The small molecule below binds the protein below.
Small molecule (SMILES): Cc1cc(CCCOc2c(C)cc(-c3noc(C(F)(F)F)n3)cc2C)on1

Sequence of chain 29.A:
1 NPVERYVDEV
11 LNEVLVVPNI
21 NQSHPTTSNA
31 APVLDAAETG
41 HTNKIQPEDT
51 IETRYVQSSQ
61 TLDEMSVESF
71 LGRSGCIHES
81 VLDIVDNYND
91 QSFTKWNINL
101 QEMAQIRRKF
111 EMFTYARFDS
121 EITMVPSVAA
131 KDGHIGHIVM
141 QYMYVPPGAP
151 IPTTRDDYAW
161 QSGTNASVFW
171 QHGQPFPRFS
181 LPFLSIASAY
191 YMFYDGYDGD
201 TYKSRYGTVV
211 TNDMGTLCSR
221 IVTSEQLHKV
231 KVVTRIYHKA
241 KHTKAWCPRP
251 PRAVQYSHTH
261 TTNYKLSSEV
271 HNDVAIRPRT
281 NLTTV

Binding-site contacts:
Ligand atom N1A contacts residue LEU217 of chain 29.A at 3.3 Å.
Ligand atom C2B contacts residue ILE98 of chain 29.A at 3.7 Å (hydrophobic).
Ligand atom F1 contacts residue PHE179 of chain 29.A at 3.8 Å.
Ligand atom C3A contacts residue PHE179 of chain 29.A at 3.1 Å (hydrophobic).
Ligand atom F2 contacts residue TYR142 of chain 29.A at 2.8 Å.
Ligand atom N1A contacts residue MET124 of chain 29.A at 3.5 Å.
Ligand atom CM3 contacts residue ASN212 of chain 29.A at 3.4 Å.
Ligand atom C6B contacts residue LEU181 of chain 29.A at 3.3 Å (hydrophobic).
Ligand atom F3 contacts residue PHE179 of chain 29.A at 3.0 Å.
Ligand atom C3A contacts residue LEU217 of chain 29.A at 3.6 Å (hydrophobic).
Ligand atom F2 contacts residue TYR144 of chain 29.A at 3.0 Å.
Ligand atom F1 contacts residue ALA166 of chain 29.A at 3.6 Å.
Ligand atom F2 contacts residue MET143 of chain 29.A at 3.3 Å.
Ligand atom C6B contacts residue ILE98 of chain 29.A at 3.7 Å (hydrophobic).
Ligand atom C5B contacts residue ILE98 of chain 29.A at 3.5 Å (hydrophobic).
Ligand atom CM2 contacts residue ILE122 of chain 29.A at 3.8 Å (hydrophobic).
Ligand atom F3 contacts residue VAL168 of chain 29.A at 3.0 Å.
Ligand atom F2 contacts residue ALA166 of chain 29.A at 3.5 Å.
Ligand atom O1A contacts residue PHE179 of chain 29.A at 3.3 Å.
Ligand atom O1 contacts residue MET214 of chain 29.A at 3.5 Å (h-bond).
Ligand atom CM4 contacts residue TYR144 of chain 29.A at 3.8 Å (hydrophobic).
Ligand atom N3A contacts residue TYR144 of chain 29.A at 3.5 Å.
Ligand atom C1B contacts residue ILE98 of chain 29.A at 3.4 Å (hydrophobic).
Ligand atom O1B contacts residue ILE98 of chain 29.A at 3.3 Å.
Ligand atom CM6 contacts residue LEU184 of chain 29.A at 3.4 Å (hydrophobic).
Ligand atom CM4 contacts residue PHE179 of chain 29.A at 3.5 Å (hydrophobic).
Ligand atom C4 contacts residue LEU100 of chain 29.A at 3.7 Å (hydrophobic).
Ligand atom N1A contacts residue PHE179 of chain 29.A at 3.6 Å.
Ligand atom C5B contacts residue LEU181 of chain 29.A at 3.5 Å (hydrophobic).
Ligand atom C4 contacts residue TYR190 of chain 29.A at 3.6 Å (hydrophobic).
Ligand atom C4B contacts residue ILE98 of chain 29.A at 3.8 Å (hydrophobic).
Ligand atom C2A contacts residue PHE179 of chain 29.A at 3.6 Å (hydrophobic).
Ligand atom O1A contacts residue MET124 of chain 29.A at 3.2 Å.
Ligand atom N3A contacts residue PHE179 of chain 29.A at 3.4 Å.
Ligand atom CM2 contacts residue ILE77 of chain 29.A at 3.1 Å (hydrophobic).
Ligand atom CM6 contacts residue LEU181 of chain 29.A at 3.5 Å (hydrophobic).
Ligand atom N2 contacts residue MET214 of chain 29.A at 3.8 Å.
Ligand atom F1 contacts residue TYR144 of chain 29.A at 3.3 Å.
Ligand atom O1A contacts residue LEU217 of chain 29.A at 3.0 Å.
Ligand atom F3 contacts residue TYR142 of chain 29.A at 3.8 Å.